Sequence of chain 1.C:
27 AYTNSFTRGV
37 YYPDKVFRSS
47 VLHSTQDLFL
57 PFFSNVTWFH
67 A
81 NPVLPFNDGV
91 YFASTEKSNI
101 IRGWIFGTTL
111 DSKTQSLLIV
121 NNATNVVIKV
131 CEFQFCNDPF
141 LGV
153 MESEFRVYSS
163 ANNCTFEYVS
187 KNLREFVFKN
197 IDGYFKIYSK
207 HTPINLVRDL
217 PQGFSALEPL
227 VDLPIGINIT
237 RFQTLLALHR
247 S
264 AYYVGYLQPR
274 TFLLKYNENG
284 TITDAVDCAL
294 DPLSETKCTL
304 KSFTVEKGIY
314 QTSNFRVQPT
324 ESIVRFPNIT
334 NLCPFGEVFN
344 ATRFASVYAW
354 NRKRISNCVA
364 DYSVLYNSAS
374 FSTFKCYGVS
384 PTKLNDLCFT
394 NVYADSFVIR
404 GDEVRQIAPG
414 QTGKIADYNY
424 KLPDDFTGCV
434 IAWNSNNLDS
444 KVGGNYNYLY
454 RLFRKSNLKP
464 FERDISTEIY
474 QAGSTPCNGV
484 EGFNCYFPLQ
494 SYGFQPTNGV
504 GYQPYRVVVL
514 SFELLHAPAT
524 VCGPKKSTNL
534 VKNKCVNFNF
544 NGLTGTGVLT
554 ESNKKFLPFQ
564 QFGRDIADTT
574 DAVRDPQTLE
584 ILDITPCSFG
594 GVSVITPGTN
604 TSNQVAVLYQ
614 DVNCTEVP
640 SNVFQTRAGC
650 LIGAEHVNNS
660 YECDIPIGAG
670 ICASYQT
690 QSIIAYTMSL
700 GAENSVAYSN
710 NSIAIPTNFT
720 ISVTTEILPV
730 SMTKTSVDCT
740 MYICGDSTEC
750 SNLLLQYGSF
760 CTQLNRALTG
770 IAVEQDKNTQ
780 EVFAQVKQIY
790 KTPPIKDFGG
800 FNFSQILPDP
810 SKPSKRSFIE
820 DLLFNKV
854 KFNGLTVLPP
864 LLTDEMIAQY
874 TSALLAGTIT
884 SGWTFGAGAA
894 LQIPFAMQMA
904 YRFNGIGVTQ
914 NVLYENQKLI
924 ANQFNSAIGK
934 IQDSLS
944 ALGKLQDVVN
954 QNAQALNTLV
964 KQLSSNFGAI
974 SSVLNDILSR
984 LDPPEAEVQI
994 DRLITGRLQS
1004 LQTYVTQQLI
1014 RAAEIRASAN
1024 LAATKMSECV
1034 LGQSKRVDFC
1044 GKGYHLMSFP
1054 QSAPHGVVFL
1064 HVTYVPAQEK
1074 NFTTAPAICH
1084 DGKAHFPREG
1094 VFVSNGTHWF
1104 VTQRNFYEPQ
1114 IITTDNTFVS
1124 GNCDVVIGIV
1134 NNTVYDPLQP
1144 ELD

The protein below binds the small molecule below.
Small molecule (SMILES): CC(=O)N[C@@H]1[C@@H](O)[C@H](O)[C@@H](CO)O[C@H]1O

Binding-site contacts:
Ligand atom C1 contacts residue THR124 of chain 1.C at 4.0 Å.
Ligand atom O5 contacts residue VAL127 of chain 1.C at 3.9 Å.
Ligand atom C5 contacts residue VAL127 of chain 1.C at 3.6 Å (hydrophobic).
Ligand atom C4 contacts residue ASN122 of chain 1.C at 4.3 Å.
Ligand atom C5 contacts residue ASN122 of chain 1.C at 3.7 Å.
Ligand atom C8 contacts residue THR124 of chain 1.C at 3.5 Å.
Ligand atom O6 contacts residue VAL127 of chain 1.C at 4.2 Å.
Ligand atom O4 contacts residue VAL171 of chain 1.C at 4.3 Å.
Ligand atom C1 contacts residue VAL127 of chain 1.C at 4.4 Å (hydrophobic).
Ligand atom C3 contacts residue ASN122 of chain 1.C at 3.8 Å.
Ligand atom N2 contacts residue ASN122 of chain 1.C at 2.9 Å (h-bond).
Ligand atom N2 contacts residue THR124 of chain 1.C at 3.3 Å.
Ligand atom C6 contacts residue VAL127 of chain 1.C at 3.8 Å (hydrophobic).
Ligand atom C1 contacts residue ASN122 of chain 1.C at 1.4 Å.
Ligand atom C7 contacts residue THR124 of chain 1.C at 3.9 Å.
Ligand atom C2 contacts residue THR124 of chain 1.C at 4.3 Å.
Ligand atom C2 contacts residue ASN122 of chain 1.C at 2.5 Å.
Ligand atom O5 contacts residue ASN122 of chain 1.C at 2.4 Å (h-bond).
Ligand atom C7 contacts residue ASN122 of chain 1.C at 4.0 Å.